Sequence of chain 3.B:
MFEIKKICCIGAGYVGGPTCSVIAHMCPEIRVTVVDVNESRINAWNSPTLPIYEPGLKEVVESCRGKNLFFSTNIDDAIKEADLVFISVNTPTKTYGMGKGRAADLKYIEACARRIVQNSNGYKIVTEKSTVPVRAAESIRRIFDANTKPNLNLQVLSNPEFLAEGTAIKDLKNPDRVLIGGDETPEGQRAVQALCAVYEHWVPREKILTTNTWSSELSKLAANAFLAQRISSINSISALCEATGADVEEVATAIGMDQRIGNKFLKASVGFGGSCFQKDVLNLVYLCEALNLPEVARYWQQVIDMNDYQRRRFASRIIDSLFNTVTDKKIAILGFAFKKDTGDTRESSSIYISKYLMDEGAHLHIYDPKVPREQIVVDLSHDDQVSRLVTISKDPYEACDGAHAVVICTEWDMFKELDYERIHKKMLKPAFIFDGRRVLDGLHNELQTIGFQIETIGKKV

The small molecule below binds the protein below.
Small molecule (SMILES): O=C(O)[C@H]1O[C@H](O[P](=O)(O)O[P](=O)(O)OC[C@H]2O[C@@H](n3ccc(=O)[nH]c3=O)[C@H](O)[C@@H]2O)[C@H](O)[C@@H](O)[C@@H]1O

Binding-site contacts:
Ligand atom O'Q contacts residue CYS277 of chain 3.A at 3.3 Å (h-bond).
Ligand atom O2D contacts residue ARG443 of chain 3.A at 3.1 Å (salt-bridge).
Ligand atom C5' contacts residue LEU164 of chain 3.A at 3.4 Å (hydrophobic).
Ligand atom O4 contacts residue LEU267 of chain 3.A at 3.5 Å (h-bond).
Ligand atom N3 contacts residue LYS268 of chain 3.A at 3.0 Å (salt-bridge).
Ligand atom O2' contacts residue ARG261 of chain 3.B at 3.1 Å (salt-bridge).
Ligand atom O3D contacts residue GLY274 of chain 3.A at 2.8 Å (h-bond).
Ligand atom O2D contacts residue PHE339 of chain 3.A at 3.5 Å (h-bond).
Ligand atom O3A contacts residue LYS340 of chain 3.A at 3.1 Å (salt-bridge).
Ligand atom O4' contacts residue LYS221 of chain 3.A at 2.9 Å (salt-bridge).
Ligand atom O4' contacts residue PHE163 of chain 3.A at 3.3 Å.
Ligand atom O4D contacts residue ILE232 of chain 3.A at 3.5 Å.
Ligand atom O4' contacts residue LEU164 of chain 3.A at 3.0 Å (h-bond).
Ligand atom O'P contacts residue ASN225 of chain 3.A at 2.7 Å (h-bond).
Ligand atom O2A contacts residue PHE278 of chain 3.A at 3.2 Å.
Ligand atom O2D contacts residue LYS340 of chain 3.A at 3.5 Å.
Ligand atom C6' contacts residue GLU162 of chain 3.A at 3.4 Å.
Ligand atom O2A contacts residue PHE266 of chain 3.A at 3.4 Å.
Ligand atom O5' contacts residue CYS277 of chain 3.A at 3.4 Å.
Ligand atom O4D contacts residue PHE273 of chain 3.A at 3.4 Å.
Ligand atom O4 contacts residue PHE266 of chain 3.A at 3.2 Å.
Ligand atom N1 contacts residue ILE232 of chain 3.A at 3.6 Å.
Ligand atom C4' contacts residue LYS221 of chain 3.A at 3.3 Å.
Ligand atom C5D contacts residue GLY274 of chain 3.A at 3.4 Å.
Ligand atom O'P contacts residue CYS277 of chain 3.A at 3.4 Å.
Ligand atom O'P contacts residue LYS221 of chain 3.A at 3.1 Å (salt-bridge).
Ligand atom O3' contacts residue ARG261 of chain 3.B at 3.1 Å (salt-bridge).
Ligand atom O2B contacts residue GLU166 of chain 3.A at 3.2 Å (salt-bridge).
Ligand atom O3D contacts residue PHE273 of chain 3.A at 3.6 Å.
Ligand atom O4 contacts residue LYS268 of chain 3.A at 3.2 Å (salt-bridge).
Ligand atom O2 contacts residue SER270 of chain 3.A at 2.9 Å (h-bond).
Ligand atom C3D contacts residue PHE339 of chain 3.A at 3.5 Å (hydrophobic).
Ligand atom O3D contacts residue PHE339 of chain 3.A at 2.9 Å (h-bond).
Ligand atom O'Q contacts residue GLU162 of chain 3.A at 2.6 Å (salt-bridge).
Ligand atom C4' contacts residue LEU164 of chain 3.A at 3.5 Å (hydrophobic).
Ligand atom O'Q contacts residue LEU164 of chain 3.A at 3.6 Å (h-bond).
Ligand atom C6' contacts residue LYS221 of chain 3.A at 3.5 Å.
Ligand atom C1' contacts residue PHE278 of chain 3.A at 3.6 Å (hydrophobic).
Ligand atom C4D contacts residue GLY274 of chain 3.A at 3.2 Å.
Ligand atom C6' contacts residue CYS277 of chain 3.A at 3.2 Å (hydrophobic).

Sequence of chain 3.A:
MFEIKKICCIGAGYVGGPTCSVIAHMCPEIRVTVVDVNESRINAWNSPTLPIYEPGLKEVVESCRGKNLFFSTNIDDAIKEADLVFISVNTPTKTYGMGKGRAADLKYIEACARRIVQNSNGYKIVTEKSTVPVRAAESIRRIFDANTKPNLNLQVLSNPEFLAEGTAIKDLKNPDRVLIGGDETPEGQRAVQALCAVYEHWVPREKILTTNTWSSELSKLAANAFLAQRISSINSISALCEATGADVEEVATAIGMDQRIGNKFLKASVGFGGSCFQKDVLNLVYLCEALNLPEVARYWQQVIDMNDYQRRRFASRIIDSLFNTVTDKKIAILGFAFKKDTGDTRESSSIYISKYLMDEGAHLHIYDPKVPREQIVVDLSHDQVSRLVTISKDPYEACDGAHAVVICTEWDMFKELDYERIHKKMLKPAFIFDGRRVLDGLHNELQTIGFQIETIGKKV